Binding-site contacts:
Ligand atom C2 contacts residue ASP106 of chain 1.A at 3.5 Å.
Ligand atom C14 contacts residue ALA53 of chain 1.A at 3.5 Å (hydrophobic).
Ligand atom C15 contacts residue ASP101 of chain 1.A at 3.7 Å.
Ligand atom C12 contacts residue ARG359 of chain 1.A at 4.0 Å.
Ligand atom C12 contacts residue ALA103 of chain 1.A at 3.2 Å (hydrophobic).
Ligand atom N13 contacts residue TYR102 of chain 1.A at 4.0 Å.
Ligand atom C10 contacts residue VAL38 of chain 1.A at 3.9 Å (hydrophobic).
Ligand atom N13 contacts residue ALA103 of chain 1.A at 3.1 Å (h-bond).
Ligand atom N11 contacts residue ARG359 of chain 1.A at 3.7 Å.
Ligand atom C15 contacts residue ILE82 of chain 1.A at 3.8 Å (hydrophobic).
Ligand atom C6 contacts residue ARG359 of chain 1.A at 3.5 Å.
Ligand atom C15 contacts residue ALA53 of chain 1.A at 3.5 Å (hydrophobic).
Ligand atom C19 contacts residue LEU161 of chain 1.A at 3.9 Å (hydrophobic).
Ligand atom C7 contacts residue LEU161 of chain 1.A at 4.0 Å (hydrophobic).
Ligand atom C15 contacts residue PHE100 of chain 1.A at 3.8 Å (hydrophobic).
Ligand atom CL1 contacts residue ASP106 of chain 1.A at 3.5 Å.
Ligand atom C5 contacts residue ARG359 of chain 1.A at 3.4 Å.
Ligand atom C19 contacts residue ALA53 of chain 1.A at 4.1 Å (hydrophobic).
Ligand atom C16 contacts residue ILE82 of chain 1.A at 3.6 Å (hydrophobic).
Ligand atom C7 contacts residue ALA158 of chain 1.A at 3.5 Å (hydrophobic).
Ligand atom C12 contacts residue TYR102 of chain 1.A at 3.8 Å (hydrophobic).
Ligand atom C6 contacts residue LEU161 of chain 1.A at 4.0 Å (hydrophobic).
Ligand atom C2 contacts residue ARG359 of chain 1.A at 3.6 Å.
Ligand atom N13 contacts residue ALA53 of chain 1.A at 3.6 Å.
Ligand atom C15 contacts residue LEU161 of chain 1.A at 3.9 Å (hydrophobic).
Ligand atom N13 contacts residue ASP101 of chain 1.A at 4.0 Å.
Ligand atom CL1 contacts residue HIS109 of chain 1.A at 3.8 Å.
Ligand atom C7 contacts residue ASP106 of chain 1.A at 3.4 Å.
Ligand atom CL1 contacts residue ALA158 of chain 1.A at 3.6 Å.
Ligand atom C4 contacts residue VAL30 of chain 1.A at 3.4 Å (hydrophobic).
Ligand atom C4 contacts residue ARG359 of chain 1.A at 3.4 Å.
Ligand atom C14 contacts residue LEU161 of chain 1.A at 3.7 Å (hydrophobic).
Ligand atom N13 contacts residue LEU161 of chain 1.A at 4.0 Å.
Ligand atom C3 contacts residue ARG359 of chain 1.A at 3.5 Å.
Ligand atom N9 contacts residue VAL38 of chain 1.A at 3.7 Å.
Ligand atom CL1 contacts residue TRP108 of chain 1.A at 4.0 Å.
Ligand atom C8 contacts residue VAL30 of chain 1.A at 3.9 Å (hydrophobic).
Ligand atom N11 contacts residue ALA103 of chain 1.A at 3.9 Å.
Ligand atom C16 contacts residue PHE100 of chain 1.A at 3.6 Å (hydrophobic).
Ligand atom C7 contacts residue ARG359 of chain 1.A at 3.6 Å.

A protein and the small-molecule ligand that binds it are described below.
Small molecule (SMILES): Clc1ccc(CNc2ncnc3ccccc23)cc1

Sequence of chain 1.A:
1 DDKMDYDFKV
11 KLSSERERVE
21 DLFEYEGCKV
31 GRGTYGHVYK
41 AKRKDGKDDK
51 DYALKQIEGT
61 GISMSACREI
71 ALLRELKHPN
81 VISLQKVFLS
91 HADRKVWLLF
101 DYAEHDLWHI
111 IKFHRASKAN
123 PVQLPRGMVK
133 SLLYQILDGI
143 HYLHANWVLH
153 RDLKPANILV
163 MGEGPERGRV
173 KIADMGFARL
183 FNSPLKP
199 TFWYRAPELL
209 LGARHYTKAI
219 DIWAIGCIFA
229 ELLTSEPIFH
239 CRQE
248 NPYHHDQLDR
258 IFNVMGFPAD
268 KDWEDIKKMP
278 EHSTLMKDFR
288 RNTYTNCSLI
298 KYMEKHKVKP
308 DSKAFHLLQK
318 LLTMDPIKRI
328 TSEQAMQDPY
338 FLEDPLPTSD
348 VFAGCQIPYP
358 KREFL